Sequence of chain 1.A:
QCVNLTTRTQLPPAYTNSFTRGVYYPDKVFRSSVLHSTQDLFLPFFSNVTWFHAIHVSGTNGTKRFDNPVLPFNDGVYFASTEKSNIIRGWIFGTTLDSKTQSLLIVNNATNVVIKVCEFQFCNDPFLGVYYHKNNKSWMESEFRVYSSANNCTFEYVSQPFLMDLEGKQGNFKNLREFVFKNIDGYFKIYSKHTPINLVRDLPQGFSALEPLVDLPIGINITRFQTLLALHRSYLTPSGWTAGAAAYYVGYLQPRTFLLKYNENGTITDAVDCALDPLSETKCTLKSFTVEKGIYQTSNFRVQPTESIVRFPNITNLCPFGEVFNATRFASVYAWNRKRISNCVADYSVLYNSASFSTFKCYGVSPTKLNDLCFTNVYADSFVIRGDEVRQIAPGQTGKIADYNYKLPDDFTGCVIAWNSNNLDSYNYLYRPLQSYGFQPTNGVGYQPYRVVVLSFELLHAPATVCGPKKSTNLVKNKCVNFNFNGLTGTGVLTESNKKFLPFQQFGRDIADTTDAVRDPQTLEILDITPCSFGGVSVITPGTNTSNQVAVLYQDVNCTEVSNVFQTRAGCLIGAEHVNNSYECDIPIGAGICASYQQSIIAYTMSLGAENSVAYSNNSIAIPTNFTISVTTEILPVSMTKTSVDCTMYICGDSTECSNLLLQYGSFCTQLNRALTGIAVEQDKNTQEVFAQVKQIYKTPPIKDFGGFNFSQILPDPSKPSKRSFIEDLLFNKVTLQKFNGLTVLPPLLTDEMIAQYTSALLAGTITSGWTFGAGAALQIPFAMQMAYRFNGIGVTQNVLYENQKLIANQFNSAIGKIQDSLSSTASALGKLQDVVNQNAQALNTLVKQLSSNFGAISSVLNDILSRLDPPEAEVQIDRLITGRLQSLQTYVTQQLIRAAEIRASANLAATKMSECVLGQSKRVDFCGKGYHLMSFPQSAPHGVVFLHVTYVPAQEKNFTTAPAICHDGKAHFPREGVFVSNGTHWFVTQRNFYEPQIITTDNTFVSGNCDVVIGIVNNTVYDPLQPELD

Binding-site contacts:
Ligand atom C5 contacts residue ASN709 of chain 1.C at 3.7 Å.
Ligand atom C2 contacts residue ASN709 of chain 1.C at 2.4 Å.
Ligand atom O5 contacts residue ASP796 of chain 1.A at 3.9 Å.
Ligand atom C4 contacts residue ASN709 of chain 1.C at 4.3 Å.
Ligand atom O7 contacts residue ILE1130 of chain 1.C at 4.3 Å.
Ligand atom O5 contacts residue ASN709 of chain 1.C at 2.4 Å (h-bond).
Ligand atom N2 contacts residue ASN709 of chain 1.C at 2.9 Å (h-bond).
Ligand atom O7 contacts residue GLY1131 of chain 1.C at 3.8 Å.
Ligand atom C1 contacts residue ASN709 of chain 1.C at 1.4 Å.
Ligand atom C7 contacts residue ASN709 of chain 1.C at 3.5 Å.
Ligand atom O7 contacts residue ASN709 of chain 1.C at 4.4 Å.
Ligand atom C8 contacts residue ASN709 of chain 1.C at 3.9 Å.
Ligand atom C3 contacts residue ASN709 of chain 1.C at 3.8 Å.

This small molecule binds to this protein.
Small molecule (SMILES): CC(=O)N[C@H]1[C@H](O[C@H]2[C@H](O)[C@@H](NC(C)=O)CO[C@@H]2CO)O[C@H](CO)[C@@H](O)[C@@H]1O

Sequence of chain 1.C:
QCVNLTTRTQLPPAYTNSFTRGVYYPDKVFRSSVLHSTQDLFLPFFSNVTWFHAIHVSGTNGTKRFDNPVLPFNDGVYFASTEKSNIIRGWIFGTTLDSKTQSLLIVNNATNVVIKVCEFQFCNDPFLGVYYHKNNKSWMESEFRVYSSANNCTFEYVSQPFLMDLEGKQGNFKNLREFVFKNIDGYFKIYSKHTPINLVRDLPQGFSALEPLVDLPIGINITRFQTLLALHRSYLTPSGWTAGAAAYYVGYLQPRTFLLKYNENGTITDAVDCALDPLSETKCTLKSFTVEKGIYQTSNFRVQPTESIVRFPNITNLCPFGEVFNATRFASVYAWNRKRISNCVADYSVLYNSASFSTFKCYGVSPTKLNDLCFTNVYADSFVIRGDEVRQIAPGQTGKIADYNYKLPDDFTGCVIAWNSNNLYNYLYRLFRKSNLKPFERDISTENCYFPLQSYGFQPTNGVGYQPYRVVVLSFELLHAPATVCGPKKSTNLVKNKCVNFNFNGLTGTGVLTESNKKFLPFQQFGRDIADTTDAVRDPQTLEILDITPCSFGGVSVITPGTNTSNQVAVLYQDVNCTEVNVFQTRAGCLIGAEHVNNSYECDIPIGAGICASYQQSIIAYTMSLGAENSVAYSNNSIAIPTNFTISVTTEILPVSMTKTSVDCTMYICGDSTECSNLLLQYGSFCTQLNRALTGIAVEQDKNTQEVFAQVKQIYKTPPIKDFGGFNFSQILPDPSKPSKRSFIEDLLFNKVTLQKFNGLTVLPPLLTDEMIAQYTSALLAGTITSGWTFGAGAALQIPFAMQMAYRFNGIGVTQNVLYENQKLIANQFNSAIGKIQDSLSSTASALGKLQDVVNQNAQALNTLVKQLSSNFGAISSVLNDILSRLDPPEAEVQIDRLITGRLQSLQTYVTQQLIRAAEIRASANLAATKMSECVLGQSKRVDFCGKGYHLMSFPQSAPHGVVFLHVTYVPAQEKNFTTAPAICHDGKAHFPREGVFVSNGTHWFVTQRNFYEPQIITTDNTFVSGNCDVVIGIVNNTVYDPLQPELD